Binding-site contacts:
Ligand atom C10 contacts residue SER231 of chain 1.A at 3.7 Å.
Ligand atom C15 contacts residue TYR223 of chain 1.A at 3.8 Å (hydrophobic).
Ligand atom C3 contacts residue TRP133 of chain 1.A at 3.7 Å (hydrophobic).
Ligand atom N1 contacts residue ASN464 of chain 1.A at 2.9 Å (h-bond).
Ligand atom C9 contacts residue SER231 of chain 1.A at 3.6 Å.
Ligand atom C3 contacts residue TYR468 of chain 1.A at 3.9 Å (hydrophobic).
Ligand atom C4 contacts residue ASP137 of chain 1.A at 3.4 Å.
Ligand atom O1 contacts residue ASP137 of chain 1.A at 2.7 Å (salt-bridge).
Ligand atom C1 contacts residue THR134 of chain 1.A at 3.8 Å.
Ligand atom C8 contacts residue VAL138 of chain 1.A at 3.7 Å (hydrophobic).
Ligand atom C10 contacts residue SER227 of chain 1.A at 3.5 Å.
Ligand atom C2 contacts residue ASP137 of chain 1.A at 3.5 Å.
Ligand atom C5 contacts residue ASP137 of chain 1.A at 3.6 Å.
Ligand atom C15 contacts residue SER227 of chain 1.A at 3.5 Å.
Ligand atom C7 contacts residue VAL138 of chain 1.A at 3.8 Å (hydrophobic).
Ligand atom C7 contacts residue PHE442 of chain 1.A at 3.9 Å (hydrophobic).
Ligand atom C12 contacts residue PHE442 of chain 1.A at 3.8 Å (hydrophobic).
Ligand atom C5 contacts residue ASN464 of chain 1.A at 3.5 Å.
Ligand atom C9 contacts residue PHE442 of chain 1.A at 3.9 Å (hydrophobic).
Ligand atom C9 contacts residue VAL138 of chain 1.A at 3.7 Å (hydrophobic).
Ligand atom C1 contacts residue ASP137 of chain 1.A at 3.4 Å.
Ligand atom N1 contacts residue TYR468 of chain 1.A at 3.7 Å.
Ligand atom C10 contacts residue PHE442 of chain 1.A at 3.7 Å (hydrophobic).
Ligand atom C11 contacts residue PHE442 of chain 1.A at 3.7 Å (hydrophobic).
Ligand atom C6 contacts residue PHE441 of chain 1.A at 3.8 Å (hydrophobic).
Ligand atom C14 contacts residue ASN445 of chain 1.A at 3.4 Å.
Ligand atom C15 contacts residue PHE217 of chain 1.A at 3.5 Å (hydrophobic).
Ligand atom C13 contacts residue PHE217 of chain 1.A at 3.7 Å (hydrophobic).
Ligand atom C15 contacts residue ALA224 of chain 1.A at 3.9 Å (hydrophobic).
Ligand atom C2 contacts residue ASN464 of chain 1.A at 3.7 Å.
Ligand atom C3 contacts residue ASN464 of chain 1.A at 3.5 Å.
Ligand atom C8 contacts residue PHE442 of chain 1.A at 3.7 Å (hydrophobic).
Ligand atom C5 contacts residue PHE441 of chain 1.A at 3.6 Å (hydrophobic).
Ligand atom C4 contacts residue ASN464 of chain 1.A at 3.7 Å.
Ligand atom N1 contacts residue ASP137 of chain 1.A at 2.8 Å (salt-bridge).
Ligand atom O1 contacts residue TRP438 of chain 1.A at 3.6 Å.
Ligand atom O1 contacts residue ASN464 of chain 1.A at 2.8 Å (h-bond).
Ligand atom C11 contacts residue SER227 of chain 1.A at 3.4 Å.
Ligand atom C1 contacts residue TRP133 of chain 1.A at 3.8 Å (hydrophobic).
Ligand atom O2 contacts residue VAL138 of chain 1.A at 3.9 Å.

This small molecule binds to this protein.
Small molecule (SMILES): C=CCc1ccccc1OC[C@@H](O)CNC(C)C

Sequence of chain 1.A:
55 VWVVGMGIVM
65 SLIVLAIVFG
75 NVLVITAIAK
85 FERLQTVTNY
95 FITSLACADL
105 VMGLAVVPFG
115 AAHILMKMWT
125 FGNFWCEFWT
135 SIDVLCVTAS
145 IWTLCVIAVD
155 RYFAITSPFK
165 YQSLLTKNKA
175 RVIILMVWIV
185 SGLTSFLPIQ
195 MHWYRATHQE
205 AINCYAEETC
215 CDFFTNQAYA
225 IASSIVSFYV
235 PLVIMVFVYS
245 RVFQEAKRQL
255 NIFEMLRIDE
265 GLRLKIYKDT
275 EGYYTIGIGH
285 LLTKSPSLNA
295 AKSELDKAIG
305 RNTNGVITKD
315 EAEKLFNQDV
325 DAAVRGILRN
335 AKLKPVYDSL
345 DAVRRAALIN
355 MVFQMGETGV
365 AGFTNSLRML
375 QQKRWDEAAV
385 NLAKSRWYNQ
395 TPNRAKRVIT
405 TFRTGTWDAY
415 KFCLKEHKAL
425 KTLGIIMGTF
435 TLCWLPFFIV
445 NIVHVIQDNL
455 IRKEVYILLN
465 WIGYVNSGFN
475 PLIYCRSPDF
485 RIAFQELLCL